Sequence of chain 1.A:
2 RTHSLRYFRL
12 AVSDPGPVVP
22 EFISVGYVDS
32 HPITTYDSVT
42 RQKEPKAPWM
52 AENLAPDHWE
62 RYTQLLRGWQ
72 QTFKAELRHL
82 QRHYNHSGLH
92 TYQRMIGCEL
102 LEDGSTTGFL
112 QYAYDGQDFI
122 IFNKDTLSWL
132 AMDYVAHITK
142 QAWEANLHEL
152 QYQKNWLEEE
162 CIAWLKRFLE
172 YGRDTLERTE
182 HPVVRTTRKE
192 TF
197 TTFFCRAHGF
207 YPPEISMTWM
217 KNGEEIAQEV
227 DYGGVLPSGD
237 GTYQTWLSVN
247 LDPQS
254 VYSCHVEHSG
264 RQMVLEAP

A small-molecule ligand and the protein it binds are described below.
Small molecule (SMILES): CC/C=N/c1c(NC[C@H](O)[C@H](O)[C@H](O)CO)[nH]c(=O)[nH]c1=O

Sequence of chain 1.C:
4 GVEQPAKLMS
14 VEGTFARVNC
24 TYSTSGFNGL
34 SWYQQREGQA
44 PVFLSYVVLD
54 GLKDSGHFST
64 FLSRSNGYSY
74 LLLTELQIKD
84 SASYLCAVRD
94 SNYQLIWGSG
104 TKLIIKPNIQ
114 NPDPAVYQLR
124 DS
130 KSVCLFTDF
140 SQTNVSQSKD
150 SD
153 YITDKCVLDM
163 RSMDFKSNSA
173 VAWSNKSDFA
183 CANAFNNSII

Binding-site contacts:
Ligand atom C3' contacts residue ILE97 of chain 1.A at 3.8 Å (hydrophobic).
Ligand atom C4 contacts residue LEU67 of chain 1.A at 3.6 Å (hydrophobic).
Ligand atom C5' contacts residue GLN154 of chain 1.A at 3.6 Å.
Ligand atom C4A contacts residue TYR8 of chain 1.A at 3.3 Å (hydrophobic).
Ligand atom C8 contacts residue HIS59 of chain 1.A at 3.6 Å.
Ligand atom N3 contacts residue SER25 of chain 1.A at 2.7 Å (h-bond).
Ligand atom O2' contacts residue TYR96 of chain 1.C at 3.0 Å (h-bond).
Ligand atom O4 contacts residue SER25 of chain 1.A at 2.9 Å (h-bond).
Ligand atom C6 contacts residue LYS44 of chain 1.A at 2.7 Å.
Ligand atom N5 contacts residue TYR8 of chain 1.A at 3.4 Å.
Ligand atom C2 contacts residue ARG10 of chain 1.A at 3.3 Å.
Ligand atom C5' contacts residue TYR153 of chain 1.A at 3.3 Å (hydrophobic).
Ligand atom C1' contacts residue TRP157 of chain 1.A at 3.5 Å (hydrophobic).
Ligand atom N8 contacts residue TYR8 of chain 1.A at 3.8 Å.
Ligand atom C4' contacts residue TYR96 of chain 1.C at 3.6 Å (hydrophobic).
Ligand atom N3 contacts residue ARG10 of chain 1.A at 3.7 Å.
Ligand atom N1 contacts residue TYR8 of chain 1.A at 3.4 Å.
Ligand atom O4 contacts residue LEU67 of chain 1.A at 3.3 Å.
Ligand atom C8 contacts residue TYR8 of chain 1.A at 3.4 Å (hydrophobic).
Ligand atom N5 contacts residue LYS44 of chain 1.A at 3.7 Å.
Ligand atom O5' contacts residue ARG95 of chain 1.A at 3.2 Å (salt-bridge).
Ligand atom C4 contacts residue TYR8 of chain 1.A at 3.5 Å (hydrophobic).
Ligand atom C7 contacts residue LYS44 of chain 1.A at 1.4 Å.
Ligand atom C4' contacts residue TYR153 of chain 1.A at 3.2 Å (hydrophobic).
Ligand atom O4' contacts residue TYR153 of chain 1.A at 2.1 Å (h-bond).
Ligand atom C2 contacts residue TYR8 of chain 1.A at 3.3 Å (hydrophobic).
Ligand atom O3' contacts residue ILE97 of chain 1.A at 3.2 Å.
Ligand atom O2 contacts residue ARG10 of chain 1.A at 2.7 Å (salt-bridge).
Ligand atom N3 contacts residue TYR8 of chain 1.A at 3.7 Å.
Ligand atom O5' contacts residue GLN154 of chain 1.A at 3.6 Å.
Ligand atom O2 contacts residue TYR8 of chain 1.A at 3.6 Å.
Ligand atom C8 contacts residue LYS44 of chain 1.A at 1.7 Å.
Ligand atom C6 contacts residue TYR8 of chain 1.A at 3.7 Å (hydrophobic).
Ligand atom C8A contacts residue TYR8 of chain 1.A at 3.5 Å (hydrophobic).
Ligand atom O4' contacts residue TYR96 of chain 1.C at 2.2 Å (h-bond).
Ligand atom O3' contacts residue ARG95 of chain 1.A at 2.9 Å (salt-bridge).
Ligand atom C4 contacts residue SER25 of chain 1.A at 3.2 Å.
Ligand atom C2 contacts residue SER25 of chain 1.A at 3.8 Å.
Ligand atom C7 contacts residue TYR63 of chain 1.A at 3.5 Å (hydrophobic).
Ligand atom O2 contacts residue ARG95 of chain 1.A at 3.5 Å (salt-bridge).